The protein below binds the small molecule below.
Small molecule (SMILES): CC(=O)N[C@@H]1[C@@H](O)[C@H](O)[C@@H](CO)O[C@H]1O

Binding-site contacts:
Ligand atom C8 contacts residue ASN149 of chain 1.B at 3.9 Å.
Ligand atom C6 contacts residue HIS146 of chain 1.B at 4.4 Å.
Ligand atom C2 contacts residue MET153 of chain 1.B at 4.2 Å (hydrophobic).
Ligand atom C8 contacts residue SER151 of chain 1.B at 3.5 Å.
Ligand atom C5 contacts residue ASN149 of chain 1.B at 3.8 Å.
Ligand atom C5 contacts residue HIS146 of chain 1.B at 3.8 Å.
Ligand atom O4 contacts residue HIS146 of chain 1.B at 4.1 Å.
Ligand atom C3 contacts residue MET153 of chain 1.B at 3.8 Å (hydrophobic).
Ligand atom O3 contacts residue MET153 of chain 1.B at 3.6 Å.
Ligand atom C1 contacts residue ASN149 of chain 1.B at 1.5 Å.
Ligand atom C8 contacts residue MET153 of chain 1.B at 3.6 Å (hydrophobic).
Ligand atom N2 contacts residue SER151 of chain 1.B at 4.0 Å.
Ligand atom C4 contacts residue ASN149 of chain 1.B at 4.4 Å.
Ligand atom C1 contacts residue HIS146 of chain 1.B at 4.3 Å.
Ligand atom C3 contacts residue ASN149 of chain 1.B at 4.0 Å.
Ligand atom C7 contacts residue SER151 of chain 1.B at 4.2 Å.
Ligand atom O5 contacts residue ASN148 of chain 1.B at 4.0 Å.
Ligand atom C7 contacts residue MET153 of chain 1.B at 3.5 Å (hydrophobic).
Ligand atom O7 contacts residue MET153 of chain 1.B at 4.1 Å.
Ligand atom C7 contacts residue ASN149 of chain 1.B at 3.7 Å.
Ligand atom N2 contacts residue ASN149 of chain 1.B at 2.7 Å (h-bond).
Ligand atom C1 contacts residue ASN148 of chain 1.B at 3.5 Å.
Ligand atom O5 contacts residue ASN149 of chain 1.B at 2.5 Å (h-bond).
Ligand atom C2 contacts residue ASN149 of chain 1.B at 2.6 Å.
Ligand atom N2 contacts residue MET153 of chain 1.B at 3.5 Å.

Sequence of chain 1.B:
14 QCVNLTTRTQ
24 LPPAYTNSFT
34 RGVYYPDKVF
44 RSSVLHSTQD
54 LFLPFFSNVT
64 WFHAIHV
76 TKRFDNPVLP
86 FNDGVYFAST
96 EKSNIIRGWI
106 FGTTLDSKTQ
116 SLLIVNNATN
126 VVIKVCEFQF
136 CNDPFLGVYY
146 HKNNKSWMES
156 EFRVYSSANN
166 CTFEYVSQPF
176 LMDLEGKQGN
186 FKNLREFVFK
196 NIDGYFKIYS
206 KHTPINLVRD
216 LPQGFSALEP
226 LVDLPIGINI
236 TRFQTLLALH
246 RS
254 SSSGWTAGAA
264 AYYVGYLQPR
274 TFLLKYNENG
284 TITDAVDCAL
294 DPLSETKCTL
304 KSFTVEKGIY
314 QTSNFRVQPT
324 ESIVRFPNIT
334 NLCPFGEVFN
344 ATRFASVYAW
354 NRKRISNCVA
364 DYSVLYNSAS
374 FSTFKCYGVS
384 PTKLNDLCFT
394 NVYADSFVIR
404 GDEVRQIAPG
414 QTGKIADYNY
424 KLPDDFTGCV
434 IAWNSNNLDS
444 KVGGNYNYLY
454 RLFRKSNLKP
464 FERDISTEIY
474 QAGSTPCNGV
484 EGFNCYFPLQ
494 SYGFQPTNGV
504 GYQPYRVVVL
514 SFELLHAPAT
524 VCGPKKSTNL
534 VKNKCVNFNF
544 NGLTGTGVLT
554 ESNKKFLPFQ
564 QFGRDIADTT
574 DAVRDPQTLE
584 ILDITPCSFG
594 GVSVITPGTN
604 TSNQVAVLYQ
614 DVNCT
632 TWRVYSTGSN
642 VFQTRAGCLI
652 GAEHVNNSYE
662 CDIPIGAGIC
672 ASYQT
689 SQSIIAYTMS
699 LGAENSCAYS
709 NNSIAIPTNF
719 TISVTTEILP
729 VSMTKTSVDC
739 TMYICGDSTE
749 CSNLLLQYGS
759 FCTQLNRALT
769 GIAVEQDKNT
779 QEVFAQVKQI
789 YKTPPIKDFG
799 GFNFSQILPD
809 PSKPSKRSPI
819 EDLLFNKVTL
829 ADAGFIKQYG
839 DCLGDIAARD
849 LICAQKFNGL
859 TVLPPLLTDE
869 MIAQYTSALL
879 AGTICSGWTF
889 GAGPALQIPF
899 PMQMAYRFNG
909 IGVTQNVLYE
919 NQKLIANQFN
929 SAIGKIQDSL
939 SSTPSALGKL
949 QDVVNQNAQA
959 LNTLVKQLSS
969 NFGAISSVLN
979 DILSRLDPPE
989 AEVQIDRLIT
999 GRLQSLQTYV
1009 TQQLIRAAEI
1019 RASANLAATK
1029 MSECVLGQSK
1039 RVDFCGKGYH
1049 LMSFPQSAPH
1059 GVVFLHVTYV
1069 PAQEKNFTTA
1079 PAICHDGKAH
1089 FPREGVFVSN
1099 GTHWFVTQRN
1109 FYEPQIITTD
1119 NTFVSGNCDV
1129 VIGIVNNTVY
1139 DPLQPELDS